Binding-site contacts:
Ligand atom CAN contacts residue VAL169 of chain 1.C at 4.2 Å (hydrophobic).
Ligand atom PAY contacts residue ARG42 of chain 1.C at 4.0 Å.
Ligand atom PAY contacts residue SER43 of chain 1.C at 3.3 Å.
Ligand atom CAN contacts residue LEU201 of chain 1.C at 3.9 Å (hydrophobic).
Ligand atom CAR contacts residue ALA166 of chain 1.C at 4.0 Å (hydrophobic).
Ligand atom OAF contacts residue ARG42 of chain 1.C at 3.7 Å.
Ligand atom CAL contacts residue GLY170 of chain 1.C at 4.2 Å.
Ligand atom OAG contacts residue SER43 of chain 1.C at 2.8 Å (h-bond).
Ligand atom OAB contacts residue ARG208 of chain 1.C at 3.4 Å (salt-bridge).
Ligand atom CAQ contacts residue ALA166 of chain 1.C at 3.4 Å (hydrophobic).
Ligand atom CAO contacts residue LEU201 of chain 1.C at 3.6 Å (hydrophobic).
Ligand atom CAH contacts residue GLN202 of chain 1.C at 4.1 Å.
Ligand atom OAD contacts residue ARG42 of chain 1.C at 3.2 Å (salt-bridge).
Ligand atom PAX contacts residue ASN205 of chain 1.C at 4.0 Å.
Ligand atom NAV contacts residue ASN205 of chain 1.C at 4.1 Å.
Ligand atom CAS contacts residue GLN202 of chain 1.C at 3.9 Å.
Ligand atom CAO contacts residue GLY198 of chain 1.C at 4.0 Å.
Ligand atom OAG contacts residue ARG42 of chain 1.C at 3.2 Å (salt-bridge).
Ligand atom CAM contacts residue LEU173 of chain 1.C at 4.1 Å (hydrophobic).
Ligand atom CAA contacts residue TYR266 of chain 1.C at 3.2 Å (hydrophobic).
Ligand atom CAL contacts residue LEU173 of chain 1.C at 3.4 Å (hydrophobic).
Ligand atom CAR contacts residue GLN202 of chain 1.C at 3.8 Å.
Ligand atom OAC contacts residue SER43 of chain 1.C at 3.0 Å (h-bond).
Ligand atom CAA contacts residue PHE177 of chain 1.C at 3.9 Å (hydrophobic).
Ligand atom CAM contacts residue GLY170 of chain 1.C at 4.0 Å.
Ligand atom CAJ contacts residue PHE44 of chain 1.C at 4.1 Å (hydrophobic).
Ligand atom CAO contacts residue VAL169 of chain 1.C at 4.0 Å (hydrophobic).
Ligand atom CAO contacts residue ALA166 of chain 1.C at 4.2 Å (hydrophobic).
Ligand atom CAP contacts residue VAL169 of chain 1.C at 3.9 Å (hydrophobic).
Ligand atom NAV contacts residue GLN202 of chain 1.C at 4.2 Å.
Ligand atom OAC contacts residue ARG42 of chain 1.C at 3.4 Å (salt-bridge).
Ligand atom CAJ contacts residue ASN205 of chain 1.C at 3.9 Å.
Ligand atom CAA contacts residue CYS279 of chain 1.C at 3.1 Å (hydrophobic).
Ligand atom CAP contacts residue LEU201 of chain 1.C at 4.0 Å (hydrophobic).
Ligand atom CAK contacts residue GLY170 of chain 1.C at 4.0 Å.
Ligand atom CAK contacts residue MET197 of chain 1.C at 3.9 Å (hydrophobic).
Ligand atom CAU contacts residue SER43 of chain 1.C at 3.8 Å.
Ligand atom OAB contacts residue ASN205 of chain 1.C at 2.7 Å (h-bond).
Ligand atom CAN contacts residue LEU173 of chain 1.C at 3.9 Å (hydrophobic).
Ligand atom OAC contacts residue SER41 of chain 1.C at 4.0 Å.

A protein and the small-molecule ligand that binds it are described below.
Small molecule (SMILES): CCCCCCCCCC[n+]1ccn(CC(P(=O)([O-])O)P(=O)(O)O)c1

Sequence of chain 1.C:
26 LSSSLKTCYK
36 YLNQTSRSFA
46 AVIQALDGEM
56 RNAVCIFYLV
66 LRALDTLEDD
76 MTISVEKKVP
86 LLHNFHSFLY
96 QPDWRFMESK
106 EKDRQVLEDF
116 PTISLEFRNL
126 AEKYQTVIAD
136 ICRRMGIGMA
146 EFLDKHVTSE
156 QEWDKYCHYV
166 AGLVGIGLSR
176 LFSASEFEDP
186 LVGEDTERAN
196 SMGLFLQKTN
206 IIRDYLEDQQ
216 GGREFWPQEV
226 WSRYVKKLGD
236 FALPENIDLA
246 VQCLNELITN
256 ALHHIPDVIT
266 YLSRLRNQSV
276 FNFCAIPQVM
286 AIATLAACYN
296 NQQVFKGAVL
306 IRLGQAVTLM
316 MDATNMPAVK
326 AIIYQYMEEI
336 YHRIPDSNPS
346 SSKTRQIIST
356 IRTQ